A small-molecule ligand and the protein it binds are described below.
Small molecule (SMILES): Nc1ccc(C(=O)O)cc1

Binding-site contacts:
Ligand atom C6 contacts residue FAD1 of chain 1.B at 4.0 Å.
Ligand atom C4 contacts residue PRO293 of chain 1.A at 3.6 Å (hydrophobic).
Ligand atom C4 contacts residue FAD1 of chain 1.B at 4.0 Å.
Ligand atom C4 contacts residue TYR201 of chain 1.A at 3.7 Å (hydrophobic).
Ligand atom C2 contacts residue TYR222 of chain 1.A at 3.6 Å (hydrophobic).
Ligand atom O1' contacts residue GLY46 of chain 1.A at 3.8 Å.
Ligand atom C1 contacts residue FAD1 of chain 1.B at 3.7 Å.
Ligand atom C3 contacts residue PRO293 of chain 1.A at 3.5 Å (hydrophobic).
Ligand atom C3 contacts residue LEU210 of chain 1.A at 4.2 Å (hydrophobic).
Ligand atom C1 contacts residue TYR222 of chain 1.A at 3.7 Å (hydrophobic).
Ligand atom C1' contacts residue SER212 of chain 1.A at 3.8 Å.
Ligand atom C5 contacts residue LEU210 of chain 1.A at 3.8 Å (hydrophobic).
Ligand atom O1' contacts residue ARG214 of chain 1.A at 2.8 Å (salt-bridge).
Ligand atom C5 contacts residue VAL47 of chain 1.A at 3.9 Å (hydrophobic).
Ligand atom N4 contacts residue PRO293 of chain 1.A at 3.0 Å (h-bond).
Ligand atom N4 contacts residue TYR201 of chain 1.A at 3.0 Å (h-bond).
Ligand atom O2' contacts residue SER212 of chain 1.A at 2.8 Å (h-bond).
Ligand atom C1' contacts residue GLY46 of chain 1.A at 3.9 Å.
Ligand atom C1' contacts residue ARG214 of chain 1.A at 3.6 Å.
Ligand atom N4 contacts residue THR294 of chain 1.A at 3.6 Å (h-bond).
Ligand atom C5 contacts residue TYR201 of chain 1.A at 3.5 Å (hydrophobic).
Ligand atom N4 contacts residue ALA296 of chain 1.A at 3.6 Å.
Ligand atom C3 contacts residue FAD1 of chain 1.B at 3.6 Å.
Ligand atom C6 contacts residue SER212 of chain 1.A at 3.7 Å.
Ligand atom C4 contacts residue ALA296 of chain 1.A at 4.0 Å (hydrophobic).
Ligand atom O1' contacts residue ARG220 of chain 1.A at 3.8 Å.
Ligand atom C5 contacts residue LEU199 of chain 1.A at 3.9 Å (hydrophobic).
Ligand atom O2' contacts residue GLY46 of chain 1.A at 3.8 Å.
Ligand atom C3 contacts residue TRP185 of chain 1.A at 3.7 Å (hydrophobic).
Ligand atom O2' contacts residue ARG214 of chain 1.A at 2.9 Å (salt-bridge).
Ligand atom C6 contacts residue VAL47 of chain 1.A at 3.9 Å (hydrophobic).
Ligand atom O1' contacts residue ARG44 of chain 1.A at 3.3 Å (salt-bridge).
Ligand atom C1 contacts residue SER212 of chain 1.A at 4.2 Å.
Ligand atom C1' contacts residue TYR222 of chain 1.A at 3.5 Å (hydrophobic).
Ligand atom N4 contacts residue LEU210 of chain 1.A at 4.1 Å.
Ligand atom C2 contacts residue FAD1 of chain 1.B at 3.4 Å.
Ligand atom C4 contacts residue LEU210 of chain 1.A at 3.8 Å (hydrophobic).
Ligand atom C6 contacts residue LEU199 of chain 1.A at 4.0 Å (hydrophobic).
Ligand atom O1' contacts residue ALA45 of chain 1.A at 4.1 Å.
Ligand atom O1' contacts residue TYR222 of chain 1.A at 2.7 Å (h-bond).

Sequence of chain 1.A:
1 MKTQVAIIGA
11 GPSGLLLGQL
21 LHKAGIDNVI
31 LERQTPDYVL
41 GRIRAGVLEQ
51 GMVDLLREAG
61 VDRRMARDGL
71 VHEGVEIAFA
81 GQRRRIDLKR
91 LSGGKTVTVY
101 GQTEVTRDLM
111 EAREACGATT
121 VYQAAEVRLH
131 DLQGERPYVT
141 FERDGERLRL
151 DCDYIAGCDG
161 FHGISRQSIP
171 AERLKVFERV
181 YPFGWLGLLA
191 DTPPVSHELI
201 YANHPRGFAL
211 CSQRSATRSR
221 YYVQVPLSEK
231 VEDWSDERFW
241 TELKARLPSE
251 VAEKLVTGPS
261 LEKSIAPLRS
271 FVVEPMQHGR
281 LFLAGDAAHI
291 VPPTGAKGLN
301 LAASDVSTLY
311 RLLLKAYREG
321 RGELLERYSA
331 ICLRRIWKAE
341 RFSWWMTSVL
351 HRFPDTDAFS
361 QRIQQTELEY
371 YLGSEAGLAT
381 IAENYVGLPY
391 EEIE